Sequence of chain 1.A:
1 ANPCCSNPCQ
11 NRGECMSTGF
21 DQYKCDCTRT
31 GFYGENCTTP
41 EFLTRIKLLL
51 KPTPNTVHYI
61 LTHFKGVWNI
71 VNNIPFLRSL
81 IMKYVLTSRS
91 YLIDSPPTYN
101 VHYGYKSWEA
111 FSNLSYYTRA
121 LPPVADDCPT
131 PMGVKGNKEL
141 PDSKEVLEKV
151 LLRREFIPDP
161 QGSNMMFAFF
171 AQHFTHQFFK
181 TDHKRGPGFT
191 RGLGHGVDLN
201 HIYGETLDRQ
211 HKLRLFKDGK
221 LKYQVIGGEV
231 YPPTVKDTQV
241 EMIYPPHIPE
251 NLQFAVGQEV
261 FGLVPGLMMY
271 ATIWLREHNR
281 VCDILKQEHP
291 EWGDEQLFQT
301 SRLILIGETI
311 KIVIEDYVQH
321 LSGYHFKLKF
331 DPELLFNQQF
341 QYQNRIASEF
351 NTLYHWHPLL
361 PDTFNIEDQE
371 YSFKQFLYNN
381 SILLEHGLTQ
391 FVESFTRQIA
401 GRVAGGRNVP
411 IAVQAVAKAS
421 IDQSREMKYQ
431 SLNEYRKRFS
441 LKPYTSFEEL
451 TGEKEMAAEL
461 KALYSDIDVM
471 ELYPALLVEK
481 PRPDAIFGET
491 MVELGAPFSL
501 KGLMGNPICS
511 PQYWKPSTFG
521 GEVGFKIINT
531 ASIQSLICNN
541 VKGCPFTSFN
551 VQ

Binding-site contacts:
Ligand atom CAE contacts residue ALA496 of chain 1.A at 3.7 Å (hydrophobic).
Ligand atom NAD contacts residue TYR324 of chain 1.A at 2.8 Å (h-bond).
Ligand atom NAF contacts residue VAL318 of chain 1.A at 3.6 Å.
Ligand atom OBO contacts residue VAL492 of chain 1.A at 3.4 Å.
Ligand atom CLAX contacts residue LEU353 of chain 1.A at 3.4 Å.
Ligand atom OBM contacts residue SER88 of chain 1.A at 3.2 Å (h-bond).
Ligand atom CAW contacts residue GLY495 of chain 1.A at 3.5 Å.
Ligand atom CBI contacts residue LEU61 of chain 1.A at 3.5 Å (hydrophobic).
Ligand atom CAK contacts residue VAL492 of chain 1.A at 3.7 Å (hydrophobic).
Ligand atom CLAX contacts residue MET491 of chain 1.A at 3.7 Å.
Ligand atom OAN contacts residue ALA496 of chain 1.A at 3.2 Å.
Ligand atom OBL contacts residue ARG89 of chain 1.A at 3.4 Å (salt-bridge).
Ligand atom CAP contacts residue TYR324 of chain 1.A at 3.4 Å (hydrophobic).
Ligand atom CAV contacts residue GLY495 of chain 1.A at 3.4 Å.
Ligand atom OBL contacts residue SER88 of chain 1.A at 3.4 Å (h-bond).
Ligand atom CBP contacts residue TYR324 of chain 1.A at 3.6 Å (hydrophobic).
Ligand atom CLAX contacts residue TRP356 of chain 1.A at 3.4 Å.
Ligand atom CBD contacts residue VAL57 of chain 1.A at 3.6 Å (hydrophobic).
Ligand atom CAQ contacts residue ARG89 of chain 1.A at 3.6 Å.
Ligand atom OAN contacts residue ARG89 of chain 1.A at 3.1 Å (salt-bridge).
Ligand atom OBO contacts residue LEU321 of chain 1.A at 3.5 Å (h-bond).
Ligand atom CBP contacts residue SER322 of chain 1.A at 3.4 Å.
Ligand atom CBN contacts residue VAL318 of chain 1.A at 3.7 Å (hydrophobic).
Ligand atom CAV contacts residue MET491 of chain 1.A at 3.5 Å (hydrophobic).
Ligand atom CAL contacts residue SER322 of chain 1.A at 3.7 Å.
Ligand atom OBM contacts residue VAL85 of chain 1.A at 3.7 Å.
Ligand atom CAW contacts residue ALA496 of chain 1.A at 3.4 Å (hydrophobic).
Ligand atom CBF contacts residue TYR84 of chain 1.A at 3.6 Å (hydrophobic).
Ligand atom CBE contacts residue VAL57 of chain 1.A at 3.7 Å (hydrophobic).
Ligand atom CAS contacts residue SER499 of chain 1.A at 3.6 Å.
Ligand atom CBB contacts residue TYR84 of chain 1.A at 3.6 Å (hydrophobic).
Ligand atom CBA contacts residue TYR84 of chain 1.A at 3.5 Å (hydrophobic).
Ligand atom CAL contacts residue VAL492 of chain 1.A at 3.6 Å (hydrophobic).
Ligand atom OAO contacts residue VAL318 of chain 1.A at 3.3 Å.
Ligand atom CAV contacts residue ALA496 of chain 1.A at 3.6 Å (hydrophobic).
Ligand atom CAE contacts residue VAL318 of chain 1.A at 3.4 Å (hydrophobic).
Ligand atom OBO contacts residue SER322 of chain 1.A at 3.5 Å.
Ligand atom OAO contacts residue SER499 of chain 1.A at 3.0 Å (h-bond).
Ligand atom CBC contacts residue VAL57 of chain 1.A at 3.7 Å (hydrophobic).
Ligand atom CAP contacts residue ARG89 of chain 1.A at 3.4 Å.

A small-molecule ligand and the protein it binds are described below.
Small molecule (SMILES): COc1ccc2c(c1)c(CC(=O)NCCNS(=O)(=O)c1cccc3c(N(C)C)cccc13)c(C)n2C(=O)c1ccc(Cl)cc1